Sequence of chain 1.B:
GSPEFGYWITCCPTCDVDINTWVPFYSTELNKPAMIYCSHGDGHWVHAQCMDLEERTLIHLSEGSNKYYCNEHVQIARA

Binding-site contacts:
Ligand atom CM1 contacts residue PHE8 of chain 1.B at 3.2 Å (hydrophobic).
Ligand atom CB contacts residue LEU64 of chain 1.B at 3.7 Å (hydrophobic).
Ligand atom NZ contacts residue GLU32 of chain 1.B at 2.6 Å (salt-bridge).
Ligand atom CG2 contacts residue MET38 of chain 1.B at 3.7 Å (hydrophobic).
Ligand atom NE2 contacts residue TYR10 of chain 1.B at 3.1 Å (h-bond).
Ligand atom CB contacts residue ASN69 of chain 1.B at 3.1 Å.
Ligand atom O contacts residue TYR40 of chain 1.B at 3.1 Å (h-bond).
Ligand atom O contacts residue SER65 of chain 1.B at 3.7 Å.
Ligand atom CB contacts residue MET38 of chain 1.B at 3.3 Å (hydrophobic).
Ligand atom CG contacts residue LYS35 of chain 1.B at 3.6 Å.
Ligand atom OG1 contacts residue SER65 of chain 1.B at 3.2 Å.
Ligand atom CE contacts residue THR31 of chain 1.B at 3.7 Å.
Ligand atom O contacts residue MET38 of chain 1.B at 3.1 Å (h-bond).
Ligand atom O contacts residue ALA37 of chain 1.B at 3.1 Å.
Ligand atom O contacts residue ILE39 of chain 1.B at 3.5 Å.
Ligand atom O contacts residue ALA37 of chain 1.B at 3.7 Å.
Ligand atom N contacts residue LEU64 of chain 1.B at 3.2 Å (h-bond).
Ligand atom O contacts residue THR31 of chain 1.B at 2.6 Å (h-bond).
Ligand atom O contacts residue THR31 of chain 1.B at 3.5 Å.
Ligand atom CA contacts residue MET38 of chain 1.B at 3.0 Å (hydrophobic).
Ligand atom N contacts residue ASN69 of chain 1.B at 2.6 Å (h-bond).
Ligand atom O contacts residue LEU64 of chain 1.B at 3.7 Å.
Ligand atom N contacts residue MET38 of chain 1.B at 2.8 Å (h-bond).
Ligand atom CM3 contacts residue TRP48 of chain 1.B at 3.5 Å (hydrophobic).
Ligand atom CA contacts residue ASN69 of chain 1.B at 2.8 Å.
Ligand atom NZ contacts residue SER30 of chain 1.B at 3.2 Å (h-bond).
Ligand atom CM1 contacts residue TYR10 of chain 1.B at 3.5 Å (hydrophobic).
Ligand atom N contacts residue GLY67 of chain 1.B at 3.1 Å (h-bond).
Ligand atom CD contacts residue TYR10 of chain 1.B at 3.3 Å (hydrophobic).
Ligand atom CA contacts residue THR31 of chain 1.B at 3.4 Å.
Ligand atom NZ contacts residue LEU33 of chain 1.B at 3.4 Å.
Ligand atom CG2 contacts residue LEU61 of chain 1.B at 3.4 Å (hydrophobic).
Ligand atom C contacts residue THR31 of chain 1.B at 3.6 Å.
Ligand atom CB contacts residue TRP48 of chain 1.B at 3.7 Å (hydrophobic).
Ligand atom CE contacts residue SER30 of chain 1.B at 3.1 Å.
Ligand atom O contacts residue ILE62 of chain 1.B at 3.6 Å.
Ligand atom CB contacts residue TYR10 of chain 1.B at 3.5 Å (hydrophobic).
Ligand atom CG contacts residue TYR10 of chain 1.B at 3.6 Å (hydrophobic).
Ligand atom C contacts residue MET38 of chain 1.B at 3.4 Å (hydrophobic).
Ligand atom NZ contacts residue THR31 of chain 1.B at 3.7 Å.

A protein and the small-molecule ligand that binds it are described below.
Small molecule (SMILES): C[C@H](N)C(=O)N[C@@H](CCCN=C(N)N)C(=O)N[C@H](C(=O)N[C@@H](CCCC[N+](C)(C)C)C(=O)N[C@@H](CCC(N)=O)C(=O)N[C@H](C(=O)N[C@@H](C)C(=O)N[C@@H](C)C(=O)N[C@@H](CCCCN)C(=O)O)[C@@H](C)O)[C@@H](C)O